A small-molecule ligand and the protein it binds are described below.
Small molecule (SMILES): O=S(=O)(O)CCCn1c2[n+](c3ccccc31)[Pd](Cl)(Cl)[n+]1ccccc1-2

Binding-site contacts:
Ligand atom PD contacts residue ASN77 of chain 1.A at 4.0 Å.
Ligand atom NAQ contacts residue PD1 of chain 1.C at 4.4 Å.
Ligand atom CAA contacts residue PD1 of chain 1.C at 4.2 Å.
Ligand atom PD contacts residue PD1 of chain 1.C at 3.2 Å.
Ligand atom CAG contacts residue PD1 of chain 1.C at 4.2 Å.
Ligand atom NAL contacts residue PD1 of chain 1.C at 3.7 Å.
Ligand atom CAH contacts residue PD1 of chain 1.C at 4.5 Å.

Sequence of chain 1.A:
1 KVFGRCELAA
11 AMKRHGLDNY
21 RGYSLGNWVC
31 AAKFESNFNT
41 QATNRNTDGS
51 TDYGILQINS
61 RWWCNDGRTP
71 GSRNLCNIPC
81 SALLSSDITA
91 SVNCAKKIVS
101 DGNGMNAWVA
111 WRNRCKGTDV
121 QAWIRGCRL